Binding-site contacts:
Ligand atom C6 contacts residue PHE306 of chain 1.D at 3.7 Å (hydrophobic).
Ligand atom C51 contacts residue HIS384 of chain 1.D at 3.9 Å.
Ligand atom N9 contacts residue ILE409 of chain 1.D at 4.0 Å.
Ligand atom C2 contacts residue ILE409 of chain 1.D at 3.8 Å (hydrophobic).
Ligand atom C3' contacts residue SER412 of chain 1.D at 3.5 Å.
Ligand atom C8 contacts residue PHE306 of chain 1.D at 4.0 Å (hydrophobic).
Ligand atom C5 contacts residue PHE306 of chain 1.D at 3.6 Å (hydrophobic).
Ligand atom C52 contacts residue ASN319 of chain 1.D at 3.2 Å.
Ligand atom N5' contacts residue THR222 of chain 1.D at 3.5 Å (h-bond).
Ligand atom N7 contacts residue ASN387 of chain 1.D at 3.6 Å.
Ligand atom C8 contacts residue MET315 of chain 1.D at 3.5 Å (hydrophobic).
Ligand atom O3' contacts residue THR222 of chain 1.D at 3.5 Å.
Ligand atom O2' contacts residue HIS413 of chain 1.D at 3.1 Å (h-bond).
Ligand atom N7 contacts residue PHE306 of chain 1.D at 3.7 Å.
Ligand atom C4 contacts residue PHE306 of chain 1.D at 3.9 Å (hydrophobic).
Ligand atom C52 contacts residue GLN223 of chain 1.D at 3.4 Å.
Ligand atom C51 contacts residue TRP380 of chain 1.D at 3.8 Å (hydrophobic).
Ligand atom N1 contacts residue MET405 of chain 1.D at 3.5 Å.
Ligand atom N9 contacts residue PHE306 of chain 1.D at 4.0 Å.
Ligand atom C6 contacts residue MET405 of chain 1.D at 3.7 Å (hydrophobic).
Ligand atom N6 contacts residue ASN387 of chain 1.D at 3.5 Å (h-bond).
Ligand atom N1 contacts residue PHE306 of chain 1.D at 3.9 Å.
Ligand atom N5' contacts residue TRP380 of chain 1.D at 3.9 Å.
Ligand atom C4 contacts residue ILE409 of chain 1.D at 3.6 Å (hydrophobic).
Ligand atom O5' contacts residue HIS384 of chain 1.D at 3.9 Å.
Ligand atom C2' contacts residue HIS413 of chain 1.D at 4.0 Å.
Ligand atom N7 contacts residue VAL383 of chain 1.D at 4.1 Å.
Ligand atom O3' contacts residue SER412 of chain 1.D at 3.0 Å (h-bond).
Ligand atom N3 contacts residue ILE409 of chain 1.D at 3.3 Å.
Ligand atom N7 contacts residue MET315 of chain 1.D at 3.4 Å (h-bond).
Ligand atom C51 contacts residue ASN319 of chain 1.D at 3.2 Å.
Ligand atom C8 contacts residue VAL383 of chain 1.D at 4.0 Å (hydrophobic).
Ligand atom N3 contacts residue PHE306 of chain 1.D at 4.0 Å.
Ligand atom C3' contacts residue HIS413 of chain 1.D at 3.9 Å.
Ligand atom C2 contacts residue MET405 of chain 1.D at 3.9 Å (hydrophobic).
Ligand atom O2' contacts residue ILE409 of chain 1.D at 3.3 Å.
Ligand atom O5' contacts residue MET315 of chain 1.D at 3.8 Å.
Ligand atom C2 contacts residue PHE306 of chain 1.D at 3.8 Å (hydrophobic).
Ligand atom C2' contacts residue ILE409 of chain 1.D at 3.4 Å (hydrophobic).
Ligand atom O3' contacts residue HIS413 of chain 1.D at 2.7 Å (h-bond).

A small-molecule ligand and the protein it binds are described below.
Small molecule (SMILES): CCNC(=O)[C@H]1O[C@@H](n2cnc3c(N)ncnc32)[C@H](O)[C@@H]1O

Sequence of chain 1.D:
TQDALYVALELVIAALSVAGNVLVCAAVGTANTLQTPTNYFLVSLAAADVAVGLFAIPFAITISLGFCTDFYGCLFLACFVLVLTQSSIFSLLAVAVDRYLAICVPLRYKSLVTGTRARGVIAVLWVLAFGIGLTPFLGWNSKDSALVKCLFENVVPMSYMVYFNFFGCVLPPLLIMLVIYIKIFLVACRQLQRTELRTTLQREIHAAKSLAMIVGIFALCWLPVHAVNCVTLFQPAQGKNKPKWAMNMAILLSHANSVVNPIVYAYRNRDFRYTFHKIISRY